Binding-site contacts:
Ligand atom C8 contacts residue LYS228 of chain 1.A at 3.7 Å.
Ligand atom C6 contacts residue ASN190 of chain 1.A at 4.2 Å.
Ligand atom C7 contacts residue ILE155 of chain 1.A at 4.1 Å (hydrophobic).
Ligand atom N2 contacts residue LYS228 of chain 1.A at 3.8 Å.
Ligand atom O5 contacts residue THR192 of chain 1.A at 4.0 Å.
Ligand atom C5 contacts residue THR192 of chain 1.A at 3.1 Å.
Ligand atom O5 contacts residue THR226 of chain 1.A at 4.5 Å.
Ligand atom O4 contacts residue THR192 of chain 1.A at 4.2 Å.
Ligand atom C1 contacts residue ASN190 of chain 1.A at 1.4 Å.
Ligand atom C3 contacts residue ASN190 of chain 1.A at 2.9 Å.
Ligand atom C5 contacts residue ASN190 of chain 1.A at 2.9 Å.
Ligand atom C2 contacts residue ASN190 of chain 1.A at 2.4 Å.
Ligand atom O7 contacts residue ASN190 of chain 1.A at 3.3 Å (h-bond).
Ligand atom C8 contacts residue GLN188 of chain 1.A at 3.3 Å.
Ligand atom C4 contacts residue THR192 of chain 1.A at 4.2 Å.
Ligand atom O6 contacts residue THR192 of chain 1.A at 4.3 Å.
Ligand atom C6 contacts residue THR192 of chain 1.A at 3.1 Å.
Ligand atom C7 contacts residue GLN188 of chain 1.A at 4.4 Å.
Ligand atom C1 contacts residue THR226 of chain 1.A at 4.3 Å.
Ligand atom O5 contacts residue ASN190 of chain 1.A at 2.4 Å (h-bond).
Ligand atom C8 contacts residue ASN190 of chain 1.A at 4.5 Å.
Ligand atom C7 contacts residue LYS228 of chain 1.A at 4.3 Å.
Ligand atom O7 contacts residue ILE155 of chain 1.A at 3.5 Å.
Ligand atom N2 contacts residue ASN190 of chain 1.A at 2.9 Å (h-bond).
Ligand atom C4 contacts residue ASN190 of chain 1.A at 3.5 Å.
Ligand atom O3 contacts residue ASN190 of chain 1.A at 4.2 Å.
Ligand atom C7 contacts residue ASN190 of chain 1.A at 3.3 Å.

This protein binds this small molecule.
Small molecule (SMILES): CC(=O)N[C@@H]1[C@@H](O)[C@H](O)[C@@H](CO)O[C@H]1O

Sequence of chain 1.A:
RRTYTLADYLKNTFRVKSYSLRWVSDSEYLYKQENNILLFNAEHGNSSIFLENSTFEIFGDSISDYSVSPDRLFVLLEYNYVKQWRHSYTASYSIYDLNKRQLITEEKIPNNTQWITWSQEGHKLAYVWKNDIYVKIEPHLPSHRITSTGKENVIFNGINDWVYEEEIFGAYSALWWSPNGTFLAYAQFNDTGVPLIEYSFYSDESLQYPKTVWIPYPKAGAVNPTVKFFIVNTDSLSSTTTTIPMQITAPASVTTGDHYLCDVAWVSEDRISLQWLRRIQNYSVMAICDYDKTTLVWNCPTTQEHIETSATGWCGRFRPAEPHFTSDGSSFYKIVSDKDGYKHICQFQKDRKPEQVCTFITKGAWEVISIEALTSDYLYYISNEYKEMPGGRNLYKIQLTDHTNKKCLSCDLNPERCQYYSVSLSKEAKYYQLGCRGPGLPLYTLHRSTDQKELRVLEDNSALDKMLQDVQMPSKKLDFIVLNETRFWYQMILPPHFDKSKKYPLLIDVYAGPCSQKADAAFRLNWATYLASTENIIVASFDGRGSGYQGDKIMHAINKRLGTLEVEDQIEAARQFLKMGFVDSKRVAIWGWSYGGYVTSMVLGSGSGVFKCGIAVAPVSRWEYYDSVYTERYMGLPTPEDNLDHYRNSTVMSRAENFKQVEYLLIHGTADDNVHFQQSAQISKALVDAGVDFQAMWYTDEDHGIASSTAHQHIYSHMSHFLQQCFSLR